Sequence of chain 1.A:
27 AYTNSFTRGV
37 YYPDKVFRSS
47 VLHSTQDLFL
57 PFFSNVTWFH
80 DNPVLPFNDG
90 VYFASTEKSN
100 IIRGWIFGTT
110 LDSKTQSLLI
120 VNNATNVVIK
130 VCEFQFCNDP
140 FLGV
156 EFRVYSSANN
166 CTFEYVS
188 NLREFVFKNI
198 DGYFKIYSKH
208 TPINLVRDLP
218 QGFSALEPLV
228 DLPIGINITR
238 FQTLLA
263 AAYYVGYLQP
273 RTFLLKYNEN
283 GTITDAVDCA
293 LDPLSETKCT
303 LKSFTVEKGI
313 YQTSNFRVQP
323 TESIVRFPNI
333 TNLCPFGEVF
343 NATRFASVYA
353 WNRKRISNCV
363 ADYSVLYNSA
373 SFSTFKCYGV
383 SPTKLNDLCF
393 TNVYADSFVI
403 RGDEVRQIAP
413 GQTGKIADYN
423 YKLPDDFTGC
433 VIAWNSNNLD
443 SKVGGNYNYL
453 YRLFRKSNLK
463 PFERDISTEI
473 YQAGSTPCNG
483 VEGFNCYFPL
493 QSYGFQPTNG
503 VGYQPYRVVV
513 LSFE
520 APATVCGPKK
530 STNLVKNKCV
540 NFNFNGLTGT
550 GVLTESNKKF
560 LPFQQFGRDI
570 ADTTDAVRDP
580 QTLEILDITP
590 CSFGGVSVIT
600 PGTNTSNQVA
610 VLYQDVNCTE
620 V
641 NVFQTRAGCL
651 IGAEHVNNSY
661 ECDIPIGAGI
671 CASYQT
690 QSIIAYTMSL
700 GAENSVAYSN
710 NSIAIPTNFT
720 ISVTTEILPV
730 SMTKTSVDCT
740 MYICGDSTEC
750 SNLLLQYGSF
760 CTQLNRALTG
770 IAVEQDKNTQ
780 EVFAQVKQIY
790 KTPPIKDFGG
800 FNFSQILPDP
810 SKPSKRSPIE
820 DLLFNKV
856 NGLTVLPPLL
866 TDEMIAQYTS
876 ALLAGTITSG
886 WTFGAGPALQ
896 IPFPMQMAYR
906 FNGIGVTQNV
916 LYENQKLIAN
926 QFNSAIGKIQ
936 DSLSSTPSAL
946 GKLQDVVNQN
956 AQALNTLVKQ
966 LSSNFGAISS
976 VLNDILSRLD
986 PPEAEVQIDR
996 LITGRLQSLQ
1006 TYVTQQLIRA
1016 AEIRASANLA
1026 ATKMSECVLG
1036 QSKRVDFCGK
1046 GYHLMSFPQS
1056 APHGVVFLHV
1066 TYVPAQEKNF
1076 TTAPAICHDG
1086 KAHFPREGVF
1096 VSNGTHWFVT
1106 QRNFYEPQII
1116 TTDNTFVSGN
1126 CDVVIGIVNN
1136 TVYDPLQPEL

This protein binds this small molecule.
Small molecule (SMILES): CC(=O)N[C@@H]1[C@@H](O)[C@H](O)[C@@H](CO)O[C@H]1O

Binding-site contacts:
Ligand atom C7 contacts residue ASN603 of chain 1.A at 3.0 Å.
Ligand atom O7 contacts residue THR604 of chain 1.A at 3.9 Å.
Ligand atom C3 contacts residue ASN603 of chain 1.A at 3.7 Å.
Ligand atom C1 contacts residue ASN603 of chain 1.A at 1.4 Å.
Ligand atom C6 contacts residue ASN603 of chain 1.A at 4.4 Å.
Ligand atom N2 contacts residue ASN603 of chain 1.A at 2.8 Å (h-bond).
Ligand atom O5 contacts residue ASN603 of chain 1.A at 2.4 Å (h-bond).
Ligand atom O7 contacts residue ASN603 of chain 1.A at 2.8 Å (h-bond).
Ligand atom C8 contacts residue ASN603 of chain 1.A at 4.2 Å.
Ligand atom C5 contacts residue ASN603 of chain 1.A at 3.6 Å.
Ligand atom C4 contacts residue ASN603 of chain 1.A at 4.2 Å.
Ligand atom C2 contacts residue ASN603 of chain 1.A at 2.4 Å.